Sequence of chain 1.C:
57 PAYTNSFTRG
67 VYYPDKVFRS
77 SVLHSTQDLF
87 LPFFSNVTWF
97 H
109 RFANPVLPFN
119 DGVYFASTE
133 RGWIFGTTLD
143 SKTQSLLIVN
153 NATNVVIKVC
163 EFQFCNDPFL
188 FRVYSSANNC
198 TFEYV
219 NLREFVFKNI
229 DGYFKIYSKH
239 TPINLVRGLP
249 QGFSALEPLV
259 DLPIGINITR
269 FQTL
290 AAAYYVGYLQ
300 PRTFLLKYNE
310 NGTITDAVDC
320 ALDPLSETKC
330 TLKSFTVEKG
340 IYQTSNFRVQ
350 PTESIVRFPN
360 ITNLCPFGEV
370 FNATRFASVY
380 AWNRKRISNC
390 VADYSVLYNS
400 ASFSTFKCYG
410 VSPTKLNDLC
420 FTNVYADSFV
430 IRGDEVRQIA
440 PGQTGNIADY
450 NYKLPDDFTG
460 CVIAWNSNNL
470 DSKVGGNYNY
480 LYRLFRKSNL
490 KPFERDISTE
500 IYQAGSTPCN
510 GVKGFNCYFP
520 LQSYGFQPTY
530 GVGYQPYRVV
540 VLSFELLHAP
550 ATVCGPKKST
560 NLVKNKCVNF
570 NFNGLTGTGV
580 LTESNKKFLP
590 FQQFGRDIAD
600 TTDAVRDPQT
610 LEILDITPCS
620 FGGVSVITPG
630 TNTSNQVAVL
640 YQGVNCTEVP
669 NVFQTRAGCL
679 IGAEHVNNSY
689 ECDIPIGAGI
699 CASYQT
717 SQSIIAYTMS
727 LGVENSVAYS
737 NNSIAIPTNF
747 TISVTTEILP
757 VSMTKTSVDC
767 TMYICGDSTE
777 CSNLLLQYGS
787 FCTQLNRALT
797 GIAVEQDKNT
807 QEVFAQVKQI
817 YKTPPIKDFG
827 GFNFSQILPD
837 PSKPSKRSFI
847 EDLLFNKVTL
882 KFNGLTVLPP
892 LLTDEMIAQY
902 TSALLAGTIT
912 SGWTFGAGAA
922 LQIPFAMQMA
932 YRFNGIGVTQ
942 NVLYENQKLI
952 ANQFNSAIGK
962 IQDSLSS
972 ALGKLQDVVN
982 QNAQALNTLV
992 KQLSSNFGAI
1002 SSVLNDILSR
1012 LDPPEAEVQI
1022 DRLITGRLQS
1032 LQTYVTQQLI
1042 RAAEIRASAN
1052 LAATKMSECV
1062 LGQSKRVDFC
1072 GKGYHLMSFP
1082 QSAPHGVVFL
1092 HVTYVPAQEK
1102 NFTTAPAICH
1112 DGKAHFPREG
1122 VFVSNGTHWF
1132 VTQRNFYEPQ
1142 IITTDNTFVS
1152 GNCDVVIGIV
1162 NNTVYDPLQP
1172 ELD

The protein below binds the small molecule below.
Small molecule (SMILES): CC(=O)N[C@@H]1[C@@H](O)[C@H](O)[C@@H](CO)O[C@H]1O

Binding-site contacts:
Ligand atom O5 contacts residue PHE746 of chain 1.C at 4.5 Å.
Ligand atom C6 contacts residue LEU950 of chain 1.C at 4.5 Å (hydrophobic).
Ligand atom O6 contacts residue THR747 of chain 1.C at 4.1 Å.
Ligand atom O4 contacts residue LEU950 of chain 1.C at 4.2 Å.
Ligand atom O7 contacts residue GLN1099 of chain 1.C at 4.3 Å.
Ligand atom C1 contacts residue ASN745 of chain 1.C at 1.4 Å.
Ligand atom C2 contacts residue ASN745 of chain 1.C at 2.4 Å.
Ligand atom C1 contacts residue GLN1099 of chain 1.C at 4.5 Å.
Ligand atom C4 contacts residue ASN745 of chain 1.C at 4.2 Å.
Ligand atom N2 contacts residue ASN745 of chain 1.C at 2.8 Å (h-bond).
Ligand atom C5 contacts residue LEU950 of chain 1.C at 4.0 Å (hydrophobic).
Ligand atom C5 contacts residue ASN745 of chain 1.C at 3.7 Å.
Ligand atom O6 contacts residue GLN954 of chain 1.C at 2.6 Å (h-bond).
Ligand atom O6 contacts residue ASN745 of chain 1.C at 3.8 Å.
Ligand atom C3 contacts residue ASN745 of chain 1.C at 3.8 Å.
Ligand atom O5 contacts residue ASN745 of chain 1.C at 2.4 Å (h-bond).
Ligand atom C6 contacts residue GLN954 of chain 1.C at 3.7 Å.
Ligand atom O5 contacts residue GLN1099 of chain 1.C at 4.2 Å.
Ligand atom O7 contacts residue ASN745 of chain 1.C at 3.9 Å.
Ligand atom O6 contacts residue PHE746 of chain 1.C at 4.0 Å.
Ligand atom O5 contacts residue LEU950 of chain 1.C at 4.5 Å.
Ligand atom C1 contacts residue LEU950 of chain 1.C at 4.3 Å (hydrophobic).
Ligand atom C6 contacts residue ASN745 of chain 1.C at 4.2 Å.
Ligand atom C7 contacts residue ASN745 of chain 1.C at 3.6 Å.